Binding-site contacts:
Ligand atom N2 contacts residue TYR127 of chain 3.B at 4.4 Å.
Ligand atom C3 contacts residue ASN126 of chain 3.B at 3.8 Å.
Ligand atom C1 contacts residue ASN126 of chain 3.B at 1.4 Å.
Ligand atom O5 contacts residue ASN126 of chain 3.B at 2.3 Å (h-bond).
Ligand atom C8 contacts residue GLU123 of chain 3.B at 4.0 Å.
Ligand atom C4 contacts residue ASN126 of chain 3.B at 4.2 Å.
Ligand atom N2 contacts residue ASN126 of chain 3.B at 3.0 Å (h-bond).
Ligand atom O7 contacts residue TYR127 of chain 3.B at 3.7 Å.
Ligand atom C2 contacts residue ASN126 of chain 3.B at 2.5 Å.
Ligand atom O7 contacts residue GLU123 of chain 3.B at 3.1 Å (salt-bridge).
Ligand atom O7 contacts residue ASN126 of chain 3.B at 3.6 Å (h-bond).
Ligand atom C7 contacts residue GLU123 of chain 3.B at 3.9 Å.
Ligand atom C8 contacts residue ASN126 of chain 3.B at 4.2 Å.
Ligand atom C7 contacts residue ASN126 of chain 3.B at 3.3 Å.
Ligand atom O6 contacts residue ASN126 of chain 3.B at 4.1 Å.
Ligand atom C5 contacts residue ASN126 of chain 3.B at 3.6 Å.

A small-molecule ligand and the protein it binds are described below.
Small molecule (SMILES): CC(=O)N[C@@H]1[C@@H](O)[C@H](O)[C@@H](CO)O[C@H]1O

Sequence of chain 3.B:
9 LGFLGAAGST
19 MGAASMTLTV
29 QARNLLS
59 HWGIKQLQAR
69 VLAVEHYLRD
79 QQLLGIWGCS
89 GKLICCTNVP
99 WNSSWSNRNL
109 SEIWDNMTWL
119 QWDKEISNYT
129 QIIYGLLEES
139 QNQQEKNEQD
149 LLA